Binding-site contacts:
Ligand atom C14 contacts residue GLU120 of chain 4.A at 3.5 Å.
Ligand atom C12 contacts residue HIS61 of chain 4.A at 3.4 Å.
Ligand atom O15 contacts residue MN1 of chain 4.C at 1.9 Å.
Ligand atom C12 contacts residue GLU120 of chain 4.A at 3.4 Å.
Ligand atom O10 contacts residue ASP109 of chain 4.A at 3.5 Å (salt-bridge).
Ligand atom O10 contacts residue MN1 of chain 4.D at 1.6 Å.
Ligand atom O15 contacts residue ILE121 of chain 4.A at 2.7 Å (h-bond).
Ligand atom C28 contacts residue ALA40 of chain 4.A at 3.8 Å (hydrophobic).
Ligand atom O13 contacts residue ASP109 of chain 4.A at 2.7 Å (salt-bridge).
Ligand atom C14 contacts residue HIS61 of chain 4.A at 3.1 Å.
Ligand atom O13 contacts residue HIS61 of chain 4.A at 3.4 Å (h-bond).
Ligand atom O13 contacts residue MN1 of chain 4.C at 2.0 Å.
Ligand atom O13 contacts residue GLU120 of chain 4.A at 2.7 Å (salt-bridge).
Ligand atom C09 contacts residue GLU81 of chain 4.A at 3.8 Å.
Ligand atom O15 contacts residue GLU120 of chain 4.A at 2.9 Å (salt-bridge).
Ligand atom O15 contacts residue HIS61 of chain 4.A at 2.9 Å (h-bond).
Ligand atom C11 contacts residue MN1 of chain 4.D at 3.1 Å.
Ligand atom C14 contacts residue LYS135 of chain 4.A at 3.9 Å.
Ligand atom N16 contacts residue TYR131 of chain 4.A at 3.8 Å.
Ligand atom N08 contacts residue MN1 of chain 4.D at 3.6 Å.
Ligand atom C28 contacts residue MET41 of chain 4.A at 4.0 Å (hydrophobic).
Ligand atom O13 contacts residue MN1 of chain 4.D at 2.3 Å.
Ligand atom C09 contacts residue MN1 of chain 4.D at 2.5 Å.
Ligand atom C12 contacts residue MN1 of chain 4.C at 2.5 Å.
Ligand atom O15 contacts residue TYR131 of chain 4.A at 4.0 Å.
Ligand atom C12 contacts residue MN1 of chain 4.D at 3.0 Å.
Ligand atom F26 contacts residue HIS61 of chain 4.A at 3.8 Å.
Ligand atom N16 contacts residue HIS61 of chain 4.A at 3.9 Å.
Ligand atom C12 contacts residue ASP109 of chain 4.A at 3.8 Å.
Ligand atom C01 contacts residue LYS54 of chain 4.A at 3.6 Å.
Ligand atom C14 contacts residue ILE121 of chain 4.A at 3.7 Å (hydrophobic).
Ligand atom C23 contacts residue LYS54 of chain 4.A at 3.8 Å.
Ligand atom C01 contacts residue GLU46 of chain 4.A at 3.7 Å.
Ligand atom O15 contacts residue LYS135 of chain 4.A at 3.6 Å.
Ligand atom C11 contacts residue MN1 of chain 4.C at 4.0 Å.
Ligand atom C14 contacts residue MN1 of chain 4.C at 2.5 Å.
Ligand atom O10 contacts residue GLU81 of chain 4.A at 3.4 Å (salt-bridge).
Ligand atom O10 contacts residue LEU107 of chain 4.A at 3.9 Å.
Ligand atom C27 contacts residue ALA40 of chain 4.A at 3.8 Å (hydrophobic).
Ligand atom N16 contacts residue MN1 of chain 4.C at 3.8 Å.

Sequence of chain 4.A:
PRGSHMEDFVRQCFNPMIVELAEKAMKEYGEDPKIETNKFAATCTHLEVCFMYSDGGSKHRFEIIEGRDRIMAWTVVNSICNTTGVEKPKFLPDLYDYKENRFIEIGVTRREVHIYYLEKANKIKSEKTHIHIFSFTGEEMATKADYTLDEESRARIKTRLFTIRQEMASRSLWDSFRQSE

A small-molecule ligand and the protein it binds are described below.
Small molecule (SMILES): COc1cc(CCNC(=O)c2[nH]c(-c3c(F)cccc3F)nc(=O)c2O)ccn1